This protein binds this small molecule.
Small molecule (SMILES): C[C@@H]1O[C@@H](O)[C@@H](O)[C@H](O)[C@@H]1O

Binding-site contacts:
Ligand atom O2 contacts residue GLU90 of chain 1.A at 3.8 Å.
Ligand atom C1 contacts residue GLY91 of chain 1.A at 3.7 Å.
Ligand atom C4 contacts residue PRO252 of chain 1.A at 3.5 Å (hydrophobic).
Ligand atom C3 contacts residue LEU320 of chain 1.A at 4.4 Å (hydrophobic).
Ligand atom C6 contacts residue THR89 of chain 1.A at 3.4 Å.
Ligand atom O3 contacts residue TYR319 of chain 1.A at 4.0 Å.
Ligand atom O1 contacts residue ALA251 of chain 1.A at 3.0 Å (h-bond).
Ligand atom C1 contacts residue ALA251 of chain 1.A at 4.5 Å (hydrophobic).
Ligand atom C5 contacts residue THR89 of chain 1.A at 3.7 Å.
Ligand atom O3 contacts residue LEU320 of chain 1.A at 3.6 Å.
Ligand atom C1 contacts residue GLU90 of chain 1.A at 3.7 Å.
Ligand atom C3 contacts residue PRO252 of chain 1.A at 3.7 Å (hydrophobic).
Ligand atom O1 contacts residue GLU90 of chain 1.A at 3.7 Å.
Ligand atom O5 contacts residue GLY91 of chain 1.A at 4.5 Å.
Ligand atom C1 contacts residue THR89 of chain 1.A at 3.9 Å.
Ligand atom O1 contacts residue ASN253 of chain 1.A at 3.5 Å (h-bond).
Ligand atom C2 contacts residue GLU90 of chain 1.A at 4.3 Å.
Ligand atom O2 contacts residue GLY91 of chain 1.A at 4.5 Å.
Ligand atom C2 contacts residue PRO252 of chain 1.A at 4.4 Å (hydrophobic).
Ligand atom O5 contacts residue THR89 of chain 1.A at 2.9 Å (h-bond).
Ligand atom C5 contacts residue TYR319 of chain 1.A at 3.7 Å (hydrophobic).
Ligand atom O5 contacts residue ASN253 of chain 1.A at 4.2 Å.
Ligand atom C3 contacts residue TYR319 of chain 1.A at 4.0 Å (hydrophobic).
Ligand atom C1 contacts residue PRO252 of chain 1.A at 4.1 Å (hydrophobic).
Ligand atom C5 contacts residue ASN253 of chain 1.A at 4.0 Å.
Ligand atom O2 contacts residue VAL250 of chain 1.A at 3.6 Å.
Ligand atom O5 contacts residue PRO252 of chain 1.A at 4.2 Å.
Ligand atom O3 contacts residue PRO252 of chain 1.A at 4.5 Å.
Ligand atom O4 contacts residue TYR319 of chain 1.A at 3.0 Å (h-bond).
Ligand atom O1 contacts residue GLY91 of chain 1.A at 2.8 Å.
Ligand atom O1 contacts residue PRO252 of chain 1.A at 3.0 Å.
Ligand atom C6 contacts residue PRO252 of chain 1.A at 4.5 Å (hydrophobic).
Ligand atom C6 contacts residue TYR319 of chain 1.A at 2.7 Å (hydrophobic).
Ligand atom C4 contacts residue TYR319 of chain 1.A at 2.9 Å (hydrophobic).
Ligand atom C5 contacts residue PRO252 of chain 1.A at 3.5 Å (hydrophobic).

Sequence of chain 1.A:
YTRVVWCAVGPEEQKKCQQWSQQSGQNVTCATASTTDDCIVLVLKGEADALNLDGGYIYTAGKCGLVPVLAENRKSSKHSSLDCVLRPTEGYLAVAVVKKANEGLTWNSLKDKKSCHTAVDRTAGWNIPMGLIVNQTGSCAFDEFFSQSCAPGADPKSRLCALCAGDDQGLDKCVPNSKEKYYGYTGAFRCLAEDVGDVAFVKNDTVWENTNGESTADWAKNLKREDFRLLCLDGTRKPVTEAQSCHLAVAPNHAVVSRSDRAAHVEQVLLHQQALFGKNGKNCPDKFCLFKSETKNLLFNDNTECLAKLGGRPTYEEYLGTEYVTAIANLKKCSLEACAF